Sequence of chain 1.C:
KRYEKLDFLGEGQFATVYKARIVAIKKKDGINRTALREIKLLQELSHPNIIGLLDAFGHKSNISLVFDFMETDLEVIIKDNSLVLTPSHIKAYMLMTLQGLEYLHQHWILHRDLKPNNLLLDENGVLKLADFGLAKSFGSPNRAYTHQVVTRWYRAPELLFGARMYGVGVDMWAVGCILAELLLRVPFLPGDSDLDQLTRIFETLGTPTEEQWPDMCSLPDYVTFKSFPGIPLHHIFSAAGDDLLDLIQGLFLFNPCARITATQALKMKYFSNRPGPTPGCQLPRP

The protein below binds the small molecule below.
Small molecule (SMILES): CC(C)c1cnn2c(NCc3ccccc3Br)cc(N[C@@H](CO)[C@H](O)CO)nc12

Binding-site contacts:
Ligand atom C04 contacts residue ALA42 of chain 1.C at 3.9 Å (hydrophobic).
Ligand atom C14 contacts residue LEU21 of chain 1.C at 3.9 Å (hydrophobic).
Ligand atom N06 contacts residue ALA42 of chain 1.C at 4.1 Å.
Ligand atom N06 contacts residue LEU147 of chain 1.C at 4.1 Å.
Ligand atom C26 contacts residue ASP158 of chain 1.C at 3.5 Å.
Ligand atom C13 contacts residue GLU98 of chain 1.C at 3.8 Å.
Ligand atom N07 contacts residue MET97 of chain 1.C at 4.0 Å.
Ligand atom C29 contacts residue LEU147 of chain 1.C at 3.4 Å (hydrophobic).
Ligand atom C01 contacts residue PHE94 of chain 1.C at 3.8 Å (hydrophobic).
Ligand atom N28 contacts residue LEU147 of chain 1.C at 3.7 Å.
Ligand atom N06 contacts residue PHE96 of chain 1.C at 4.0 Å.
Ligand atom O27 contacts residue ASN144 of chain 1.C at 4.0 Å.
Ligand atom O27 contacts residue ASN145 of chain 1.C at 3.7 Å.
Ligand atom C12 contacts residue PHE96 of chain 1.C at 3.6 Å (hydrophobic).
Ligand atom C08 contacts residue MET97 of chain 1.C at 3.9 Å (hydrophobic).
Ligand atom C18 contacts residue LEU147 of chain 1.C at 4.1 Å (hydrophobic).
Ligand atom C10 contacts residue THR99 of chain 1.C at 3.9 Å.
Ligand atom N06 contacts residue MET97 of chain 1.C at 3.0 Å (h-bond).
Ligand atom C12 contacts residue MET97 of chain 1.C at 3.4 Å (hydrophobic).
Ligand atom C02 contacts residue PHE94 of chain 1.C at 3.8 Å (hydrophobic).
Ligand atom C03 contacts residue LEU147 of chain 1.C at 3.7 Å (hydrophobic).
Ligand atom C05 contacts residue ASP95 of chain 1.C at 3.5 Å.
Ligand atom C05 contacts residue MET97 of chain 1.C at 3.5 Å (hydrophobic).
Ligand atom C26 contacts residue ASN145 of chain 1.C at 3.4 Å.
Ligand atom N09 contacts residue MET97 of chain 1.C at 2.7 Å (h-bond).
Ligand atom C03 contacts residue PHE94 of chain 1.C at 4.0 Å (hydrophobic).
Ligand atom C12 contacts residue GLU98 of chain 1.C at 3.1 Å.
Ligand atom C01 contacts residue VAL29 of chain 1.C at 3.7 Å (hydrophobic).
Ligand atom C04 contacts residue LEU147 of chain 1.C at 3.7 Å (hydrophobic).
Ligand atom N07 contacts residue LEU147 of chain 1.C at 3.7 Å.
Ligand atom C13 contacts residue PHE96 of chain 1.C at 3.8 Å (hydrophobic).
Ligand atom C13 contacts residue LEU21 of chain 1.C at 3.6 Å (hydrophobic).
Ligand atom O23 contacts residue VAL29 of chain 1.C at 3.8 Å.
Ligand atom O23 contacts residue GLY22 of chain 1.C at 3.7 Å.
Ligand atom C05 contacts residue ALA42 of chain 1.C at 3.4 Å (hydrophobic).
Ligand atom C11 contacts residue MET97 of chain 1.C at 3.9 Å (hydrophobic).
Ligand atom C10 contacts residue MET97 of chain 1.C at 3.3 Å (hydrophobic).
Ligand atom C11 contacts residue GLU98 of chain 1.C at 3.4 Å.
Ligand atom C22 contacts residue VAL29 of chain 1.C at 3.6 Å (hydrophobic).
Ligand atom C10 contacts residue GLU98 of chain 1.C at 3.6 Å.